Sequence of chain 1.C:
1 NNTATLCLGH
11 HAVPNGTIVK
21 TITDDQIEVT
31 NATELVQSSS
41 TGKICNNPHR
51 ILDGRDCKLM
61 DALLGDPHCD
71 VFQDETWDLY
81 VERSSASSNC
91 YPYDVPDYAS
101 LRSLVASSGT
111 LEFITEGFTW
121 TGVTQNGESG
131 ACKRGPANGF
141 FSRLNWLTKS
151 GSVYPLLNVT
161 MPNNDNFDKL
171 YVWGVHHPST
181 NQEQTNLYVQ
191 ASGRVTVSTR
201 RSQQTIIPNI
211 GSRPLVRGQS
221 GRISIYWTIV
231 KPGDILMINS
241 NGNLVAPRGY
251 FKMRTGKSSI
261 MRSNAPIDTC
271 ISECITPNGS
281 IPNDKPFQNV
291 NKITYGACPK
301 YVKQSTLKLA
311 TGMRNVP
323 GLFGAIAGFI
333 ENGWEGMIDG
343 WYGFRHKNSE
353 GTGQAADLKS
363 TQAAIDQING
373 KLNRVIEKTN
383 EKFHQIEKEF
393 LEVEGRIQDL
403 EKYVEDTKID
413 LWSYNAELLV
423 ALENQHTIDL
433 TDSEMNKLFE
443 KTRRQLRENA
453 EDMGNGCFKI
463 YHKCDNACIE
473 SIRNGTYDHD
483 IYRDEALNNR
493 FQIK

Binding-site contacts:
Ligand atom O5 contacts residue ASN158 of chain 1.C at 2.3 Å (h-bond).
Ligand atom C7 contacts residue MET237 of chain 1.C at 4.2 Å (hydrophobic).
Ligand atom C8 contacts residue SER212 of chain 1.B at 3.4 Å.
Ligand atom N2 contacts residue SER212 of chain 1.B at 3.0 Å (h-bond).
Ligand atom O7 contacts residue LEU215 of chain 1.B at 2.9 Å (h-bond).
Ligand atom C7 contacts residue LEU215 of chain 1.B at 3.8 Å (hydrophobic).
Ligand atom C1 contacts residue SER212 of chain 1.B at 4.2 Å.
Ligand atom C6 contacts residue THR160 of chain 1.C at 4.2 Å.
Ligand atom O5 contacts residue MET237 of chain 1.C at 4.3 Å.
Ligand atom C8 contacts residue THR180 of chain 1.B at 4.1 Å.
Ligand atom C4 contacts residue LEU215 of chain 1.B at 3.9 Å (hydrophobic).
Ligand atom C1 contacts residue ASN158 of chain 1.C at 1.4 Å.
Ligand atom C8 contacts residue ILE235 of chain 1.C at 3.3 Å (hydrophobic).
Ligand atom O3 contacts residue LEU215 of chain 1.B at 3.3 Å.
Ligand atom C7 contacts residue ASN158 of chain 1.C at 3.5 Å.
Ligand atom O7 contacts residue ARG213 of chain 1.B at 4.2 Å.
Ligand atom C8 contacts residue LEU156 of chain 1.C at 4.4 Å (hydrophobic).
Ligand atom C8 contacts residue LEU215 of chain 1.B at 4.1 Å (hydrophobic).
Ligand atom C3 contacts residue LEU215 of chain 1.B at 3.9 Å (hydrophobic).
Ligand atom O7 contacts residue PRO214 of chain 1.B at 3.6 Å.
Ligand atom C2 contacts residue LEU215 of chain 1.B at 4.0 Å (hydrophobic).
Ligand atom C7 contacts residue PRO214 of chain 1.B at 4.2 Å (hydrophobic).
Ligand atom O7 contacts residue ASN158 of chain 1.C at 3.8 Å.
Ligand atom C7 contacts residue SER212 of chain 1.B at 3.7 Å.
Ligand atom C2 contacts residue ASN158 of chain 1.C at 2.4 Å.
Ligand atom C5 contacts residue ASN158 of chain 1.C at 3.6 Å.
Ligand atom C8 contacts residue MET237 of chain 1.C at 3.8 Å (hydrophobic).
Ligand atom C2 contacts residue SER212 of chain 1.B at 4.0 Å.
Ligand atom O7 contacts residue MET237 of chain 1.C at 4.0 Å.
Ligand atom C8 contacts residue PRO214 of chain 1.B at 3.9 Å (hydrophobic).
Ligand atom C5 contacts residue MET237 of chain 1.C at 4.2 Å (hydrophobic).
Ligand atom C3 contacts residue ASN158 of chain 1.C at 3.7 Å.
Ligand atom C3 contacts residue SER212 of chain 1.B at 4.1 Å.
Ligand atom N2 contacts residue ASN158 of chain 1.C at 2.9 Å (h-bond).
Ligand atom C4 contacts residue ASN158 of chain 1.C at 4.1 Å.

The small molecule below binds the protein below.
Small molecule (SMILES): CC(=O)N[C@H]1[C@H](O[C@H]2[C@H](O)[C@@H](NC(C)=O)CO[C@@H]2CO)O[C@H](CO)[C@@H](O)[C@@H]1O

Sequence of chain 1.B:
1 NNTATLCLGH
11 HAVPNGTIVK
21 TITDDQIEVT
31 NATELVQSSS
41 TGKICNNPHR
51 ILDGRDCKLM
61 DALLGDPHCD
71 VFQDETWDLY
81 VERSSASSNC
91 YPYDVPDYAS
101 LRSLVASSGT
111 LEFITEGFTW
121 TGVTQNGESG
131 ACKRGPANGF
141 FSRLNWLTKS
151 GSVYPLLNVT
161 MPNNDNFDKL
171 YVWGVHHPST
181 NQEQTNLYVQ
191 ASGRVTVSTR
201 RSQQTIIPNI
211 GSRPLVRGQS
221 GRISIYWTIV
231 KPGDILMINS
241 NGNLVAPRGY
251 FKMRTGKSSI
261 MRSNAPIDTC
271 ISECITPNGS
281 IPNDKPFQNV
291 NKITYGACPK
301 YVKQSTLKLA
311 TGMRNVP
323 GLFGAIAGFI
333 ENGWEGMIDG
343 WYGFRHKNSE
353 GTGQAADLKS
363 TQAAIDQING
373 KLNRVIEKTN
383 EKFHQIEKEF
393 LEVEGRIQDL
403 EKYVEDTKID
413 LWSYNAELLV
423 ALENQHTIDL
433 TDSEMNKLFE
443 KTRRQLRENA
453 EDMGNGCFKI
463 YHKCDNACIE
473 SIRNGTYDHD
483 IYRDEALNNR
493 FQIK